Sequence of chain 1.B:
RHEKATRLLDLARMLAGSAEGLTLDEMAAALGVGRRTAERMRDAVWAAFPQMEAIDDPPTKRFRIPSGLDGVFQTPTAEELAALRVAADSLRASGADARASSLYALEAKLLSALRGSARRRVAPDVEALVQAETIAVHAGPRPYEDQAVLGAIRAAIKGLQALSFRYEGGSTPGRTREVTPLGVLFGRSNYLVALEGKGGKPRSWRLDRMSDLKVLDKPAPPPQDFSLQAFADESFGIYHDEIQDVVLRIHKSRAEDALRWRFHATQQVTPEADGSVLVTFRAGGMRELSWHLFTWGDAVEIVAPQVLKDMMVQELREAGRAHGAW

Binding-site contacts:
Ligand atom O2 contacts residue HIS261 of chain 1.B at 3.3 Å (h-bond).
Ligand atom C5' contacts residue TYR188 of chain 1.B at 3.2 Å (hydrophobic).
Ligand atom C3' contacts residue ARG209 of chain 1.B at 3.5 Å.
Ligand atom O3' contacts residue ARG209 of chain 1.B at 2.8 Å (salt-bridge).
Ligand atom O2 contacts residue ARG308 of chain 1.B at 3.4 Å.
Ligand atom OP1 contacts residue TYR212 of chain 1.B at 3.2 Å (h-bond).
Ligand atom N3 contacts residue TYR260 of chain 1.B at 3.4 Å.
Ligand atom N4 contacts residue ARG308 of chain 1.B at 3.2 Å (salt-bridge).
Ligand atom O6 contacts residue LYS222 of chain 1.B at 2.6 Å (salt-bridge).
Ligand atom O3' contacts residue TYR212 of chain 1.B at 3.4 Å.
Ligand atom N3 contacts residue HIS261 of chain 1.B at 3.5 Å (h-bond).
Ligand atom C5' contacts residue TYR212 of chain 1.B at 3.3 Å (hydrophobic).
Ligand atom O2 contacts residue TYR260 of chain 1.B at 3.3 Å.
Ligand atom OP1 contacts residue TYR188 of chain 1.B at 3.4 Å.
Ligand atom C5' contacts residue ARG198 of chain 1.B at 3.5 Å.
Ligand atom OP2 contacts residue ARG198 of chain 1.B at 3.0 Å (salt-bridge).
Ligand atom OP1 contacts residue SER192 of chain 1.B at 3.4 Å (h-bond).
Ligand atom O5' contacts residue TYR188 of chain 1.B at 2.9 Å (h-bond).
Ligand atom C3' contacts residue GLY191 of chain 1.B at 3.5 Å.
Ligand atom OP1 contacts residue GLY190 of chain 1.B at 3.3 Å.
Ligand atom C5' contacts residue SER225 of chain 1.B at 3.3 Å.
Ligand atom O3' contacts residue GLU309 of chain 1.B at 3.4 Å (salt-bridge).
Ligand atom P contacts residue SER192 of chain 1.B at 3.3 Å.
Ligand atom C4' contacts residue GLU309 of chain 1.B at 3.3 Å.
Ligand atom O4' contacts residue GLU309 of chain 1.B at 3.5 Å (salt-bridge).
Ligand atom OP1 contacts residue ARG227 of chain 1.B at 2.7 Å (salt-bridge).
Ligand atom OP2 contacts residue SER192 of chain 1.B at 2.4 Å (h-bond).
Ligand atom P contacts residue ARG198 of chain 1.B at 3.4 Å.
Ligand atom O2 contacts residue ILE259 of chain 1.B at 3.4 Å (h-bond).
Ligand atom C6 contacts residue LYS222 of chain 1.B at 3.1 Å.
Ligand atom N1 contacts residue LYS222 of chain 1.B at 2.8 Å (salt-bridge).
Ligand atom C2 contacts residue TYR260 of chain 1.B at 3.4 Å (hydrophobic).
Ligand atom OP1 contacts residue GLY191 of chain 1.B at 3.0 Å (h-bond).
Ligand atom OP1 contacts residue ARG224 of chain 1.B at 3.1 Å (salt-bridge).
Ligand atom C4 contacts residue ARG308 of chain 1.B at 3.5 Å.
Ligand atom C5' contacts residue TRP226 of chain 1.B at 3.5 Å (hydrophobic).
Ligand atom C4 contacts residue TYR260 of chain 1.B at 3.3 Å (hydrophobic).
Ligand atom N3 contacts residue ARG308 of chain 1.B at 3.1 Å (salt-bridge).
Ligand atom N2 contacts residue SER225 of chain 1.B at 3.3 Å (h-bond).
Ligand atom O4' contacts residue SER225 of chain 1.B at 3.2 Å.

This protein binds this small molecule.
Small molecule (SMILES): Cc1cn([C@H]2C[C@H](O[P](=O)(O)OC[C@H]3O[C@@H](n4ccc(N)nc4=O)C[C@@H]3O)[C@@H](CO[P](=O)(O)O[C@H]3C[C@H](n4cnc5c(=O)nc(N)[nH]c54)O[C@@H]3COP(=O)=O)O2)c(=O)[nH]c1=O